A small-molecule ligand and the protein it binds are described below.
Small molecule (SMILES): Cn1nc(C(F)(F)F)cc1B(OC[C@H](O)CO)c1cc(C(F)(F)F)nn1C

Binding-site contacts:
Ligand atom F2 contacts residue PHE319 of chain 1.A at 3.5 Å.
Ligand atom C3 contacts residue PHE319 of chain 1.A at 4.2 Å (hydrophobic).
Ligand atom F6 contacts residue LEU323 of chain 1.A at 4.0 Å.
Ligand atom F3 contacts residue JXL1 of chain 1.M at 3.8 Å.
Ligand atom F1 contacts residue ARG191 of chain 1.A at 3.1 Å.
Ligand atom N2 contacts residue ARG191 of chain 1.A at 4.0 Å.
Ligand atom C8 contacts residue PHE319 of chain 1.A at 4.2 Å (hydrophobic).
Ligand atom F3 contacts residue PRO156 of chain 1.A at 3.8 Å.
Ligand atom F2 contacts residue JXL1 of chain 1.M at 2.7 Å.
Ligand atom F6 contacts residue ILE680 of chain 1.A at 3.3 Å.
Ligand atom F6 contacts residue ALA318 of chain 1.A at 3.1 Å.
Ligand atom F4 contacts residue ILE680 of chain 1.A at 3.4 Å.
Ligand atom C5 contacts residue PHE319 of chain 1.A at 4.2 Å (hydrophobic).
Ligand atom N1 contacts residue PHE319 of chain 1.A at 3.8 Å.
Ligand atom N2 contacts residue PHE319 of chain 1.A at 3.5 Å.
Ligand atom C10 contacts residue THR159 of chain 1.A at 3.2 Å.
Ligand atom N3 contacts residue PHE319 of chain 1.A at 3.7 Å.
Ligand atom C2 contacts residue ARG191 of chain 1.A at 4.1 Å.
Ligand atom F4 contacts residue LEU323 of chain 1.A at 3.8 Å.
Ligand atom C10 contacts residue LEU160 of chain 1.A at 3.6 Å (hydrophobic).
Ligand atom F5 contacts residue ALA318 of chain 1.A at 3.9 Å.
Ligand atom F5 contacts residue ILE683 of chain 1.A at 3.6 Å.
Ligand atom N3 contacts residue THR159 of chain 1.A at 4.1 Å.
Ligand atom C3 contacts residue ARG191 of chain 1.A at 4.2 Å.
Ligand atom F3 contacts residue PHE319 of chain 1.A at 4.0 Å.
Ligand atom N1 contacts residue ARG191 of chain 1.A at 4.1 Å.
Ligand atom F4 contacts residue MET684 of chain 1.A at 3.5 Å.
Ligand atom F5 contacts residue ILE680 of chain 1.A at 3.9 Å.
Ligand atom F1 contacts residue PRO156 of chain 1.A at 4.0 Å.
Ligand atom C10 contacts residue PHE319 of chain 1.A at 3.9 Å (hydrophobic).
Ligand atom F6 contacts residue PHE319 of chain 1.A at 3.3 Å.
Ligand atom C2 contacts residue THR159 of chain 1.A at 3.7 Å.
Ligand atom C1 contacts residue PHE319 of chain 1.A at 3.8 Å (hydrophobic).
Ligand atom N4 contacts residue PHE319 of chain 1.A at 3.5 Å.
Ligand atom C2 contacts residue PHE319 of chain 1.A at 4.2 Å (hydrophobic).
Ligand atom C1 contacts residue ARG191 of chain 1.A at 3.9 Å.
Ligand atom C4 contacts residue JXL1 of chain 1.M at 3.8 Å.
Ligand atom C6 contacts residue PHE319 of chain 1.A at 4.2 Å (hydrophobic).
Ligand atom C9 contacts residue ILE680 of chain 1.A at 3.8 Å (hydrophobic).
Ligand atom C4 contacts residue PHE319 of chain 1.A at 4.0 Å (hydrophobic).

Sequence of chain 1.A:
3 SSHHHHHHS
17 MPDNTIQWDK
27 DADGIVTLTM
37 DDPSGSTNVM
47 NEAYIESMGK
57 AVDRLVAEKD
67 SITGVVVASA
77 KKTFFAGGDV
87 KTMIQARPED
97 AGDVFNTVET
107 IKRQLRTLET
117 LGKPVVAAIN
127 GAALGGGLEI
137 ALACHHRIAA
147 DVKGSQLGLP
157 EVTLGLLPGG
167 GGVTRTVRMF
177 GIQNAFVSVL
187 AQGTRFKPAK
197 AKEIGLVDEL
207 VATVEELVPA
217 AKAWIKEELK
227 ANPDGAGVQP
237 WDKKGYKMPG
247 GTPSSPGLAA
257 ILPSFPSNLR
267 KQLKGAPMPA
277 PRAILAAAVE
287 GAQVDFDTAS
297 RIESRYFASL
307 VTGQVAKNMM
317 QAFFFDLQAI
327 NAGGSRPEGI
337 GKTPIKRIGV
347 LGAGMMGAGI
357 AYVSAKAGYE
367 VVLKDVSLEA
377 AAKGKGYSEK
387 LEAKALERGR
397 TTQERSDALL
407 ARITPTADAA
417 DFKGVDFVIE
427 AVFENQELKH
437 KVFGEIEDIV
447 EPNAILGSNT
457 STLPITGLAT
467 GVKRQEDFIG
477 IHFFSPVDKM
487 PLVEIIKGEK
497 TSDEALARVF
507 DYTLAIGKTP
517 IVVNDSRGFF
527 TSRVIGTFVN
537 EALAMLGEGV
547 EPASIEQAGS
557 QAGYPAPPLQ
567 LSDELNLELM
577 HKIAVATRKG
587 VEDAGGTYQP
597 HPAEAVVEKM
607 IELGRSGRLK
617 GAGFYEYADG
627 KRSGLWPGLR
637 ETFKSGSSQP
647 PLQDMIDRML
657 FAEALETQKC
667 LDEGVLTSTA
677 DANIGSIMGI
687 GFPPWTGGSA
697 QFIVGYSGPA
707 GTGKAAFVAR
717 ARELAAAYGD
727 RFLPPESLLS